Binding-site contacts:
Ligand atom C3 contacts residue ASN203 of chain 1.C at 3.8 Å.
Ligand atom C4 contacts residue ASN203 of chain 1.C at 4.2 Å.
Ligand atom O5 contacts residue ASN203 of chain 1.C at 2.4 Å (h-bond).
Ligand atom N2 contacts residue ASN203 of chain 1.C at 2.9 Å (h-bond).
Ligand atom C7 contacts residue ASN203 of chain 1.C at 3.1 Å.
Ligand atom C2 contacts residue ASN203 of chain 1.C at 2.5 Å.
Ligand atom C1 contacts residue THR205 of chain 1.C at 4.2 Å.
Ligand atom C1 contacts residue ASN203 of chain 1.C at 1.4 Å.
Ligand atom C5 contacts residue ASN203 of chain 1.C at 3.7 Å.
Ligand atom O7 contacts residue ASN203 of chain 1.C at 3.0 Å (h-bond).
Ligand atom C8 contacts residue ASN203 of chain 1.C at 4.1 Å.

This protein binds this small molecule.
Small molecule (SMILES): CC(=O)N[C@@H]1[C@@H](O)[C@H](O)[C@@H](CO)O[C@H]1O

Sequence of chain 1.C:
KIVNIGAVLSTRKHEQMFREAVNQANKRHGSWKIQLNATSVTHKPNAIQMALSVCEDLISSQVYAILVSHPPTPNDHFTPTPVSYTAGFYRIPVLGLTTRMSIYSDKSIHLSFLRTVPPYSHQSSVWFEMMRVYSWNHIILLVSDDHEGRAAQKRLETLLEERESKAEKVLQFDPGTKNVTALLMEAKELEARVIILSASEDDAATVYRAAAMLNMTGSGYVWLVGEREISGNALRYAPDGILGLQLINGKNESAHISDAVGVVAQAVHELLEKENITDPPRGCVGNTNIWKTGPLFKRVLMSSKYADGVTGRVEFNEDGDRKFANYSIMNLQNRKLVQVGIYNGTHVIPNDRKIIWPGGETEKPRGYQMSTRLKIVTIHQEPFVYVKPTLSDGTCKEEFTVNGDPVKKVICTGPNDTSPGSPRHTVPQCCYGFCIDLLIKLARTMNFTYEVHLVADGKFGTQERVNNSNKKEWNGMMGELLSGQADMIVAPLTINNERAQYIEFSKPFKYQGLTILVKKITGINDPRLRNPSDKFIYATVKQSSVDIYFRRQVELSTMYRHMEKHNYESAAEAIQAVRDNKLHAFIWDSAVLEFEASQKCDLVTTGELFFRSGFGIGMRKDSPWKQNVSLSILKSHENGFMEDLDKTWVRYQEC